This protein binds this small molecule.
Small molecule (SMILES): CC[C@H](C)[C@H](NC(=O)[C@H](CC(N)=O)NC(=O)[C@H](CC(C)C)NC(=O)[C@H](CO)NC(=O)CNC(=O)[C@@H](N)CO)C(=O)NCC(=O)N[C@@H](CO)C(=O)N[C@@H](CC(C)C)C(=O)N[C@H](C=O)CCCCN

Sequence of chain 32.A:
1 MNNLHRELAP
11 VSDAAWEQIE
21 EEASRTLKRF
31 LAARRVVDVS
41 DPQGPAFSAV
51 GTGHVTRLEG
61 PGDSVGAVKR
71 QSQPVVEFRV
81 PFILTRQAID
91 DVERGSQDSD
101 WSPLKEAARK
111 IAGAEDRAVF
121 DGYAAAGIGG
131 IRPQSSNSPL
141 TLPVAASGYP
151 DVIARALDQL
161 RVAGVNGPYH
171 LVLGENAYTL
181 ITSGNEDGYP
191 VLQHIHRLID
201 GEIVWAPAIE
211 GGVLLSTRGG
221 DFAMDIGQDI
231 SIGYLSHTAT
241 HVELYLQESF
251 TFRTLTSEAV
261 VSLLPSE

Binding-site contacts:
Ligand atom CA contacts residue ASP229 of chain 32.A at 3.8 Å.
Ligand atom N contacts residue ARG34 of chain 32.A at 3.7 Å.
Ligand atom CA contacts residue SER231 of chain 32.A at 3.6 Å.
Ligand atom CD1 contacts residue LEU31 of chain 32.A at 3.6 Å (hydrophobic).
Ligand atom O contacts residue ARG6 of chain 32.A at 3.4 Å (salt-bridge).
Ligand atom CG2 contacts residue LEU31 of chain 32.A at 3.8 Å (hydrophobic).
Ligand atom OG contacts residue ARG34 of chain 32.A at 3.7 Å.
Ligand atom CD2 contacts residue GLU20 of chain 32.A at 3.6 Å.
Ligand atom N contacts residue ARG34 of chain 32.A at 3.9 Å.
Ligand atom O contacts residue SER231 of chain 32.A at 3.2 Å.
Ligand atom CB contacts residue SER24 of chain 32.A at 3.8 Å.
Ligand atom OG contacts residue ASP229 of chain 32.A at 3.6 Å.
Ligand atom CD2 contacts residue SER24 of chain 32.A at 3.5 Å.
Ligand atom O contacts residue ARG34 of chain 32.A at 2.8 Å (salt-bridge).
Ligand atom CD1 contacts residue ILE230 of chain 32.A at 3.5 Å (hydrophobic).
Ligand atom O contacts residue ILE232 of chain 32.A at 3.6 Å (h-bond).
Ligand atom C contacts residue ARG34 of chain 32.A at 3.7 Å.
Ligand atom C contacts residue ASP229 of chain 32.A at 3.8 Å.
Ligand atom CG contacts residue ILE230 of chain 32.A at 3.6 Å (hydrophobic).
Ligand atom CA contacts residue ASP229 of chain 32.A at 3.6 Å.
Ligand atom CE contacts residue ARG35 of chain 32.A at 3.8 Å.
Ligand atom CD1 contacts residue LEU27 of chain 32.A at 3.6 Å (hydrophobic).
Ligand atom CA contacts residue ARG35 of chain 32.A at 3.8 Å.
Ligand atom CD1 contacts residue LEU27 of chain 32.A at 3.8 Å (hydrophobic).
Ligand atom CB contacts residue ILE230 of chain 32.A at 3.6 Å (hydrophobic).
Ligand atom N contacts residue ASP229 of chain 32.A at 3.2 Å (salt-bridge).
Ligand atom N contacts residue ARG34 of chain 32.A at 3.4 Å (salt-bridge).
Ligand atom N contacts residue ILE230 of chain 32.A at 3.1 Å (h-bond).
Ligand atom CG contacts residue ARG35 of chain 32.A at 3.1 Å.
Ligand atom C contacts residue SER231 of chain 32.A at 3.8 Å.
Ligand atom CB contacts residue VAL39 of chain 32.A at 3.8 Å (hydrophobic).
Ligand atom N contacts residue ASP229 of chain 32.A at 2.8 Å (salt-bridge).
Ligand atom CB contacts residue ARG35 of chain 32.A at 3.4 Å.
Ligand atom CD1 contacts residue LYS28 of chain 32.A at 3.4 Å.
Ligand atom CE contacts residue VAL37 of chain 32.A at 3.7 Å (hydrophobic).
Ligand atom CA contacts residue ARG6 of chain 32.A at 3.7 Å.
Ligand atom NZ contacts residue THR217 of chain 32.A at 3.8 Å.
Ligand atom O contacts residue ASN2 of chain 32.A at 3.8 Å.
Ligand atom CE contacts residue VAL36 of chain 32.A at 3.7 Å (hydrophobic).
Ligand atom O contacts residue LEU4 of chain 32.A at 3.7 Å.